The small molecule below binds the protein below.
Small molecule (SMILES): O=c1ccn([C@@H]2O[C@H](CO[P](=O)(O)O[P](=O)(O)O[C@H]3O[C@H](CO)[C@H](O)[C@H](O)[C@H]3O)[C@@H](O)[C@H]2O)c(=O)[nH]1

Sequence of chain 1.C:
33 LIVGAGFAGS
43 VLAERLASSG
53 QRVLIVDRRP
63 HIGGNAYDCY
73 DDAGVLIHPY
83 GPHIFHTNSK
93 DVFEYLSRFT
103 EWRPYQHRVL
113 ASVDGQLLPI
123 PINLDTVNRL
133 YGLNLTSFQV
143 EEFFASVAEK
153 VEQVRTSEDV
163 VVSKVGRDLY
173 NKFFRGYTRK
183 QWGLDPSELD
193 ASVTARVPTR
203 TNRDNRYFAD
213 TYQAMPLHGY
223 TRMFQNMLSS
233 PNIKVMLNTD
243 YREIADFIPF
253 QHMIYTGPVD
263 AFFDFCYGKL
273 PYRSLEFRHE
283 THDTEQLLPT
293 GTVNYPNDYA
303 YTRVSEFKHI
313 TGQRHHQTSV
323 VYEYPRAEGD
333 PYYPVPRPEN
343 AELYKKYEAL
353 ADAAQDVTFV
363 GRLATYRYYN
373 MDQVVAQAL

Binding-site contacts:
Ligand atom C2D contacts residue THR180 of chain 1.C at 3.5 Å.
Ligand atom O3D contacts residue TRP184 of chain 1.C at 2.3 Å (h-bond).
Ligand atom O1B contacts residue ARG305 of chain 1.C at 3.1 Å (salt-bridge).
Ligand atom O1B contacts residue TYR335 of chain 1.C at 3.2 Å (h-bond).
Ligand atom C5D contacts residue ARG198 of chain 1.C at 3.5 Å.
Ligand atom O4 contacts residue ASN296 of chain 1.C at 3.3 Å (h-bond).
Ligand atom O3D contacts residue VAL195 of chain 1.C at 3.4 Å.
Ligand atom O2 contacts residue PHE175 of chain 1.C at 3.4 Å (h-bond).
Ligand atom O2B contacts residue TYR370 of chain 1.C at 2.8 Å (h-bond).
Ligand atom O5' contacts residue ARG305 of chain 1.C at 2.8 Å (salt-bridge).
Ligand atom N3 contacts residue PHE175 of chain 1.C at 2.7 Å (h-bond).
Ligand atom O2' contacts residue FAD1 of chain 1.O at 3.0 Å.
Ligand atom C1' contacts residue ARG305 of chain 1.C at 3.2 Å.
Ligand atom O4' contacts residue FAD1 of chain 1.O at 2.9 Å (h-bond).
Ligand atom C2 contacts residue TYR179 of chain 1.C at 3.4 Å (hydrophobic).
Ligand atom C2 contacts residue PHE175 of chain 1.C at 3.5 Å (hydrophobic).
Ligand atom C4D contacts residue VAL195 of chain 1.C at 3.6 Å (hydrophobic).
Ligand atom O5D contacts residue ARG198 of chain 1.C at 3.6 Å (salt-bridge).
Ligand atom O3B contacts residue ARG305 of chain 1.C at 3.1 Å (salt-bridge).
Ligand atom C2' contacts residue FAD1 of chain 1.O at 3.1 Å.
Ligand atom N3 contacts residue TYR179 of chain 1.C at 3.3 Å.
Ligand atom O3' contacts residue PHE210 of chain 1.C at 3.1 Å.
Ligand atom O2 contacts residue PHE176 of chain 1.C at 3.1 Å.
Ligand atom O6' contacts residue HIS109 of chain 1.C at 3.0 Å (h-bond).
Ligand atom O2B contacts residue TYR335 of chain 1.C at 3.4 Å.
Ligand atom PB contacts residue TYR370 of chain 1.C at 3.5 Å.
Ligand atom C6' contacts residue ARG305 of chain 1.C at 3.4 Å.
Ligand atom O2D contacts residue THR180 of chain 1.C at 2.6 Å (h-bond).
Ligand atom C5 contacts residue ASN296 of chain 1.C at 3.4 Å.
Ligand atom O3A contacts residue TYR370 of chain 1.C at 3.4 Å (h-bond).
Ligand atom C4 contacts residue PHE175 of chain 1.C at 3.6 Å (hydrophobic).
Ligand atom N1 contacts residue TYR179 of chain 1.C at 3.5 Å.
Ligand atom O2 contacts residue THR180 of chain 1.C at 3.3 Å (h-bond).
Ligand atom O1A contacts residue TYR209 of chain 1.C at 2.5 Å (h-bond).
Ligand atom O2A contacts residue ARG198 of chain 1.C at 3.3 Å (salt-bridge).
Ligand atom C2D contacts residue TYR179 of chain 1.C at 3.5 Å (hydrophobic).
Ligand atom C5' contacts residue ARG305 of chain 1.C at 3.2 Å.
Ligand atom O2 contacts residue TYR179 of chain 1.C at 3.4 Å.
Ligand atom C5D contacts residue VAL195 of chain 1.C at 3.4 Å (hydrophobic).
Ligand atom O4' contacts residue ILE86 of chain 1.C at 3.5 Å.